The protein below binds the small molecule below.
Small molecule (SMILES): CC(C)[C@H](NC(=O)CN)C(=O)N[C@@H](CCCN=C(N)N)C(=O)NCC(=O)N1CCC[C@H]1C=O.N[C@H](C=O)Cc1ccc(O)cc1

Sequence of chain 1.B:
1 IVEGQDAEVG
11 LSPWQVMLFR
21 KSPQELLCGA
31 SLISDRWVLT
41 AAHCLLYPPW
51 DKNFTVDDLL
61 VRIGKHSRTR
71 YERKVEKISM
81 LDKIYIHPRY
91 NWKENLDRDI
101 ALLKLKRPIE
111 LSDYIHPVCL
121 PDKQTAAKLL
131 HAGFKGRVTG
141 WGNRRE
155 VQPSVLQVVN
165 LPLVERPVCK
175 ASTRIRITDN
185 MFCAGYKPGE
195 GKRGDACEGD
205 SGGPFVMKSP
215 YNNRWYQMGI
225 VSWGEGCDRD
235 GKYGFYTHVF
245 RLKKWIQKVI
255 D

Binding-site contacts:
Ligand atom CG1 contacts residue HIS43 of chain 1.B at 3.1 Å.
Ligand atom N contacts residue SER226 of chain 1.B at 3.0 Å (h-bond).
Ligand atom NH2 contacts residue GLY228 of chain 1.B at 3.2 Å.
Ligand atom N contacts residue SER205 of chain 1.B at 3.0 Å (h-bond).
Ligand atom NE contacts residue ALA200 of chain 1.B at 3.4 Å (h-bond).
Ligand atom CD1 contacts residue GLU94 of chain 1.B at 3.1 Å.
Ligand atom NE contacts residue GLY230 of chain 1.B at 3.2 Å (h-bond).
Ligand atom C contacts residue GLU202 of chain 1.B at 3.2 Å.
Ligand atom CB contacts residue SER205 of chain 1.B at 3.0 Å.
Ligand atom N contacts residue GLY203 of chain 1.B at 3.2 Å (h-bond).
Ligand atom O contacts residue SER205 of chain 1.B at 2.9 Å.
Ligand atom CD contacts residue LEU27 of chain 1.B at 2.7 Å (hydrophobic).
Ligand atom CZ contacts residue GLY230 of chain 1.B at 3.4 Å.
Ligand atom O contacts residue TRP227 of chain 1.B at 2.8 Å.
Ligand atom O contacts residue CYS201 of chain 1.B at 3.4 Å (h-bond).
Ligand atom O contacts residue GLU202 of chain 1.B at 3.2 Å.
Ligand atom CG contacts residue LEU27 of chain 1.B at 3.4 Å (hydrophobic).
Ligand atom NH2 contacts residue GLY230 of chain 1.B at 2.8 Å (h-bond).
Ligand atom C contacts residue SER205 of chain 1.B at 2.7 Å.
Ligand atom OH contacts residue TRP227 of chain 1.B at 2.9 Å.
Ligand atom CZ contacts residue ALA200 of chain 1.B at 3.1 Å (hydrophobic).
Ligand atom O contacts residue GLU202 of chain 1.B at 3.0 Å (salt-bridge).
Ligand atom CB contacts residue GLU94 of chain 1.B at 3.2 Å.
Ligand atom O contacts residue GLY203 of chain 1.B at 2.9 Å (h-bond).
Ligand atom O contacts residue GLY228 of chain 1.B at 2.8 Å (h-bond).
Ligand atom NH1 contacts residue ASP199 of chain 1.B at 3.1 Å (salt-bridge).
Ligand atom N contacts residue SER205 of chain 1.B at 3.3 Å (h-bond).
Ligand atom O contacts residue GLU202 of chain 1.B at 3.4 Å.
Ligand atom CA contacts residue GLU202 of chain 1.B at 3.3 Å.
Ligand atom NH1 contacts residue ALA200 of chain 1.B at 2.8 Å (h-bond).
Ligand atom NH2 contacts residue ASP199 of chain 1.B at 3.0 Å (salt-bridge).
Ligand atom N contacts residue LYS93 of chain 1.B at 2.6 Å (salt-bridge).
Ligand atom C contacts residue TRP227 of chain 1.B at 3.4 Å (hydrophobic).
Ligand atom CA contacts residue SER205 of chain 1.B at 3.0 Å.
Ligand atom CA contacts residue GLY203 of chain 1.B at 3.4 Å.
Ligand atom CE1 contacts residue ILE179 of chain 1.B at 3.2 Å (hydrophobic).
Ligand atom N contacts residue GLY228 of chain 1.B at 2.7 Å (h-bond).
Ligand atom C contacts residue GLY203 of chain 1.B at 3.3 Å.
Ligand atom CA contacts residue GLY228 of chain 1.B at 3.0 Å.
Ligand atom CA contacts residue GLU94 of chain 1.B at 2.9 Å.